Binding-site contacts:
Ligand atom O4 contacts residue HIS152 of chain 6.A at 2.9 Å (h-bond).
Ligand atom C3 contacts residue PHE192 of chain 6.A at 4.0 Å (hydrophobic).
Ligand atom O3 contacts residue HIS247 of chain 6.A at 4.1 Å.
Ligand atom C5 contacts residue PHE192 of chain 6.A at 3.6 Å (hydrophobic).
Ligand atom C3 contacts residue HIS215 of chain 6.A at 4.1 Å.
Ligand atom O3 contacts residue TYR256 of chain 6.A at 2.6 Å (h-bond).
Ligand atom C4 contacts residue HIS152 of chain 6.A at 4.1 Å.
Ligand atom C6 contacts residue PHE192 of chain 6.A at 3.6 Å (hydrophobic).
Ligand atom C4 contacts residue HIS247 of chain 6.A at 3.2 Å.
Ligand atom C4 contacts residue HIS200 of chain 6.A at 3.3 Å.
Ligand atom C5 contacts residue HIS200 of chain 6.A at 3.5 Å.
Ligand atom C3 contacts residue FE21 of chain 6.B at 2.9 Å.
Ligand atom O4 contacts residue HIS200 of chain 6.A at 2.6 Å (h-bond).
Ligand atom C3 contacts residue HIS247 of chain 6.A at 3.4 Å.
Ligand atom C5 contacts residue ASN249 of chain 6.A at 3.3 Å.
Ligand atom C1 contacts residue HIS247 of chain 6.A at 3.5 Å.
Ligand atom C2 contacts residue LEU301 of chain 6.A at 4.1 Å (hydrophobic).
Ligand atom C6 contacts residue TYR178 of chain 6.A at 3.6 Å (hydrophobic).
Ligand atom C contacts residue LEU301 of chain 6.A at 3.9 Å (hydrophobic).
Ligand atom O3 contacts residue FE21 of chain 6.B at 2.1 Å.
Ligand atom C6 contacts residue ASN249 of chain 6.A at 3.5 Å.
Ligand atom C2 contacts residue TYR256 of chain 6.A at 3.3 Å (hydrophobic).
Ligand atom C4 contacts residue FE21 of chain 6.B at 3.0 Å.
Ligand atom O4 contacts residue HIS247 of chain 6.A at 3.5 Å (h-bond).
Ligand atom O3 contacts residue GLU266 of chain 6.A at 3.5 Å (salt-bridge).
Ligand atom C3 contacts residue TYR256 of chain 6.A at 3.0 Å (hydrophobic).
Ligand atom O4 contacts residue FE21 of chain 6.B at 2.2 Å.
Ligand atom C contacts residue TYR178 of chain 6.A at 3.7 Å (hydrophobic).
Ligand atom O3 contacts residue ILE154 of chain 6.A at 4.0 Å.
Ligand atom C2 contacts residue PHE192 of chain 6.A at 4.0 Å (hydrophobic).
Ligand atom C6 contacts residue HIS247 of chain 6.A at 3.2 Å.
Ligand atom C2 contacts residue HIS247 of chain 6.A at 3.5 Å.
Ligand atom C4 contacts residue PHE192 of chain 6.A at 3.8 Å (hydrophobic).
Ligand atom O3 contacts residue HIS152 of chain 6.A at 4.0 Å.
Ligand atom C1 contacts residue PHE192 of chain 6.A at 3.5 Å (hydrophobic).
Ligand atom C5 contacts residue HIS247 of chain 6.A at 3.3 Å.
Ligand atom C contacts residue PHE192 of chain 6.A at 3.8 Å (hydrophobic).
Ligand atom O4 contacts residue GLU266 of chain 6.A at 3.6 Å.
Ligand atom C4 contacts residue TYR256 of chain 6.A at 3.8 Å (hydrophobic).
Ligand atom O3 contacts residue HIS215 of chain 6.A at 2.8 Å.

The protein below binds the small molecule below.
Small molecule (SMILES): Cc1ccc(O)c(O)c1

Sequence of chain 6.A:
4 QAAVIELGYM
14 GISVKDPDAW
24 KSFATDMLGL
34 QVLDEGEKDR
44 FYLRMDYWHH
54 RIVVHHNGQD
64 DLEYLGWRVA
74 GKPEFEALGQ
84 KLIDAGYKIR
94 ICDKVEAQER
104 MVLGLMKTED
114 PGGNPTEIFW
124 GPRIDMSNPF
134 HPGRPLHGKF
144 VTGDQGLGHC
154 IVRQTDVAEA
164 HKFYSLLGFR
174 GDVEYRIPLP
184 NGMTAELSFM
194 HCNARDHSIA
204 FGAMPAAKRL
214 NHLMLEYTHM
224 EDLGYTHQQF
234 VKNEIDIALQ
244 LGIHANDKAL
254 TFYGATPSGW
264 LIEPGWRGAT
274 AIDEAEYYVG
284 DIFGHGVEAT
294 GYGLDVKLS